This protein binds this small molecule.
Small molecule (SMILES): N[C@@H](CCC(=O)O)C(=O)O

Binding-site contacts:
Ligand atom OE1 contacts residue ALA181 of chain 1.B at 3.6 Å.
Ligand atom N contacts residue THR183 of chain 1.B at 4.1 Å.
Ligand atom OXT contacts residue ALA181 of chain 1.B at 3.8 Å.
Ligand atom O contacts residue SER158 of chain 1.B at 3.7 Å.
Ligand atom OE2 contacts residue LYS398 of chain 1.B at 2.5 Å (salt-bridge).
Ligand atom O contacts residue ALA181 of chain 1.B at 4.2 Å.
Ligand atom CA contacts residue SER158 of chain 1.B at 4.1 Å.
Ligand atom C contacts residue ALA181 of chain 1.B at 3.6 Å (hydrophobic).
Ligand atom C contacts residue SER182 of chain 1.B at 4.1 Å.
Ligand atom N contacts residue ALA181 of chain 1.B at 2.4 Å (h-bond).
Ligand atom CD contacts residue ALA181 of chain 1.B at 3.8 Å (hydrophobic).
Ligand atom CD contacts residue LYS398 of chain 1.B at 3.7 Å.
Ligand atom OE1 contacts residue ARG77 of chain 1.B at 3.2 Å (salt-bridge).
Ligand atom CB contacts residue ALA181 of chain 1.B at 3.9 Å (hydrophobic).
Ligand atom OE1 contacts residue ARG73 of chain 1.B at 3.4 Å (salt-bridge).
Ligand atom CB contacts residue SER158 of chain 1.B at 3.2 Å.
Ligand atom OXT contacts residue SER182 of chain 1.B at 3.9 Å.
Ligand atom O contacts residue TYR231 of chain 1.B at 3.9 Å.
Ligand atom CG contacts residue ARG73 of chain 1.B at 4.0 Å.
Ligand atom OXT contacts residue SER160 of chain 1.B at 3.4 Å (h-bond).
Ligand atom C contacts residue TYR231 of chain 1.B at 3.6 Å (hydrophobic).
Ligand atom CD contacts residue ARG73 of chain 1.B at 3.2 Å.
Ligand atom N contacts residue LYS398 of chain 1.B at 3.3 Å (salt-bridge).
Ligand atom OE2 contacts residue ALA181 of chain 1.B at 3.4 Å.
Ligand atom C contacts residue THR183 of chain 1.B at 3.7 Å.
Ligand atom O contacts residue SER160 of chain 1.B at 3.1 Å (h-bond).
Ligand atom OXT contacts residue TYR231 of chain 1.B at 3.2 Å.
Ligand atom C contacts residue SER158 of chain 1.B at 4.1 Å.
Ligand atom CA contacts residue ALA181 of chain 1.B at 3.4 Å (hydrophobic).
Ligand atom C contacts residue SER160 of chain 1.B at 3.7 Å.
Ligand atom CD contacts residue ARG77 of chain 1.B at 4.0 Å.
Ligand atom CG contacts residue SER158 of chain 1.B at 4.0 Å.
Ligand atom OE1 contacts residue SER158 of chain 1.B at 2.6 Å (h-bond).
Ligand atom OE2 contacts residue ARG77 of chain 1.B at 3.7 Å.
Ligand atom N contacts residue ASP310 of chain 1.B at 3.8 Å.
Ligand atom O contacts residue TYR159 of chain 1.B at 3.6 Å.
Ligand atom CD contacts residue SER158 of chain 1.B at 3.7 Å.
Ligand atom OE2 contacts residue ARG73 of chain 1.B at 3.0 Å (salt-bridge).
Ligand atom OXT contacts residue THR183 of chain 1.B at 2.8 Å (h-bond).
Ligand atom O contacts residue SER182 of chain 1.B at 4.2 Å.

Sequence of chain 1.B:
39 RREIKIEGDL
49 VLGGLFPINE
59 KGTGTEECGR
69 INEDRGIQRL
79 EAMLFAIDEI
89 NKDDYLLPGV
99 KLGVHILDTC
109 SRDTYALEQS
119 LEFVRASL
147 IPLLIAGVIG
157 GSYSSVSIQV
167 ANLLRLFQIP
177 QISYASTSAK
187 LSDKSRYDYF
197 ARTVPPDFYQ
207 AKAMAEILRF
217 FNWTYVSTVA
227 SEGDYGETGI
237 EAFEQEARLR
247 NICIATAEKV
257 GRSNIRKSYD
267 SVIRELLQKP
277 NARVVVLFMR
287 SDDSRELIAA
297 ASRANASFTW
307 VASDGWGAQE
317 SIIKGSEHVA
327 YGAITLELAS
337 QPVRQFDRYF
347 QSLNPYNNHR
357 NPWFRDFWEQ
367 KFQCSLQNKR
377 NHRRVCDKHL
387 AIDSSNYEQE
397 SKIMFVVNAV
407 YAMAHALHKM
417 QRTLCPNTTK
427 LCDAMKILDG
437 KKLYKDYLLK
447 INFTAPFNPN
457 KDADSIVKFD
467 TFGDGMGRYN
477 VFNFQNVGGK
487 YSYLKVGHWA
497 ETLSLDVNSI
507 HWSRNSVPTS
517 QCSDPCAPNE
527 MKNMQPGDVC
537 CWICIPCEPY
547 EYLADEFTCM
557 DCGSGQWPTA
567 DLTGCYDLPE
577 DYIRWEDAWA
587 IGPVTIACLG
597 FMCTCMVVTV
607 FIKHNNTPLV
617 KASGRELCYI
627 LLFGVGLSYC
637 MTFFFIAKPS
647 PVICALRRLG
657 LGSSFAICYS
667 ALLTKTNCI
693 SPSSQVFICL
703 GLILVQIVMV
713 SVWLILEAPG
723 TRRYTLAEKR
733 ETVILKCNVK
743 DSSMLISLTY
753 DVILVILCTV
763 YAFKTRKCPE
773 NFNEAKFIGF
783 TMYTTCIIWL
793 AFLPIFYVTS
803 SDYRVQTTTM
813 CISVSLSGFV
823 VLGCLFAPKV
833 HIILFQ